The protein below binds the small molecule below.
Small molecule (SMILES): N[C@@H](CO)C(=O)O

Sequence of chain 1.A:
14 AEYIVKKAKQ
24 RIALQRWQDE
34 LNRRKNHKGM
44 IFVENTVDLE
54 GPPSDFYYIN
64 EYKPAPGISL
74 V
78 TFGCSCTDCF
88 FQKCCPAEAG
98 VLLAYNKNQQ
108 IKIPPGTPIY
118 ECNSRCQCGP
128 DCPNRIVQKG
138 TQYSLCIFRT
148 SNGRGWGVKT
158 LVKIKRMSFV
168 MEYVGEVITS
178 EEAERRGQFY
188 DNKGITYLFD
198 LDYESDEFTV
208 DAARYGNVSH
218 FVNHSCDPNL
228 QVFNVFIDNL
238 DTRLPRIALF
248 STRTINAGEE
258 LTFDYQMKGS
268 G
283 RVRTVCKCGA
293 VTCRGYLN

Binding-site contacts:
Ligand atom N contacts residue CYS129 of chain 1.A at 4.1 Å.
Ligand atom OXT contacts residue GLY126 of chain 1.A at 3.4 Å (h-bond).
Ligand atom OG contacts residue CYS86 of chain 1.A at 2.7 Å (h-bond).
Ligand atom CA contacts residue PRO130 of chain 1.A at 4.2 Å (hydrophobic).
Ligand atom CB contacts residue THR84 of chain 1.A at 3.6 Å.
Ligand atom CB contacts residue ASP85 of chain 1.A at 4.2 Å.
Ligand atom C contacts residue CYS125 of chain 1.A at 4.5 Å (hydrophobic).
Ligand atom CA contacts residue ASP128 of chain 1.A at 4.2 Å.
Ligand atom O contacts residue GLY126 of chain 1.A at 4.5 Å.
Ligand atom O contacts residue ASP128 of chain 1.A at 3.9 Å.
Ligand atom OG contacts residue THR84 of chain 1.A at 4.0 Å.
Ligand atom C contacts residue ASP128 of chain 1.A at 4.4 Å.
Ligand atom O contacts residue CYS129 of chain 1.A at 3.9 Å.
Ligand atom OG contacts residue ASP85 of chain 1.A at 3.6 Å.
Ligand atom OG contacts residue PHE87 of chain 1.A at 4.2 Å.
Ligand atom N contacts residue ASP128 of chain 1.A at 3.9 Å.
Ligand atom CA contacts residue CYS129 of chain 1.A at 3.6 Å (hydrophobic).
Ligand atom OXT contacts residue CYS125 of chain 1.A at 3.8 Å.
Ligand atom N contacts residue PRO130 of chain 1.A at 3.9 Å.
Ligand atom CB contacts residue CYS129 of chain 1.A at 4.4 Å (hydrophobic).
Ligand atom CB contacts residue CYS86 of chain 1.A at 3.8 Å (hydrophobic).
Ligand atom OG contacts residue CYS129 of chain 1.A at 4.3 Å.
Ligand atom C contacts residue CYS129 of chain 1.A at 4.0 Å (hydrophobic).
Ligand atom CB contacts residue CYS125 of chain 1.A at 4.1 Å (hydrophobic).
Ligand atom OG contacts residue PRO130 of chain 1.A at 3.7 Å.
Ligand atom C contacts residue GLY126 of chain 1.A at 4.1 Å.